Binding-site contacts:
Ligand atom C4 contacts residue TYR190 of chain 17.A at 3.6 Å (hydrophobic).
Ligand atom N2 contacts residue LEU100 of chain 17.A at 3.8 Å.
Ligand atom CM3 contacts residue ASN212 of chain 17.A at 3.6 Å.
Ligand atom O1B contacts residue ILE98 of chain 17.A at 3.1 Å.
Ligand atom F3 contacts residue TYR144 of chain 17.A at 3.1 Å.
Ligand atom F1 contacts residue LEU217 of chain 17.A at 3.3 Å.
Ligand atom F3 contacts residue ALA166 of chain 17.A at 3.2 Å.
Ligand atom C5B contacts residue TYR144 of chain 17.A at 3.7 Å (hydrophobic).
Ligand atom F1 contacts residue MET124 of chain 17.A at 3.5 Å.
Ligand atom O1A contacts residue TYR144 of chain 17.A at 3.3 Å.
Ligand atom F2 contacts residue VAL168 of chain 17.A at 2.9 Å.
Ligand atom C3A contacts residue PHE179 of chain 17.A at 3.4 Å (hydrophobic).
Ligand atom CM2 contacts residue ILE122 of chain 17.A at 3.5 Å (hydrophobic).
Ligand atom F3 contacts residue TYR142 of chain 17.A at 2.6 Å.
Ligand atom N3A contacts residue LEU217 of chain 17.A at 3.6 Å.
Ligand atom O1 contacts residue LEU100 of chain 17.A at 3.7 Å.
Ligand atom N3A contacts residue PHE179 of chain 17.A at 3.2 Å.
Ligand atom F1 contacts residue TYR142 of chain 17.A at 3.3 Å.
Ligand atom C6B contacts residue LEU181 of chain 17.A at 3.5 Å (hydrophobic).
Ligand atom C1B contacts residue ILE98 of chain 17.A at 3.7 Å (hydrophobic).
Ligand atom C3 contacts residue LEU100 of chain 17.A at 3.6 Å (hydrophobic).
Ligand atom F2 contacts residue TYR142 of chain 17.A at 3.6 Å.
Ligand atom F3 contacts residue MET143 of chain 17.A at 3.3 Å.
Ligand atom CM6 contacts residue TYR144 of chain 17.A at 3.6 Å (hydrophobic).
Ligand atom C4B contacts residue LEU181 of chain 17.A at 3.8 Å (hydrophobic).
Ligand atom C2A contacts residue TYR144 of chain 17.A at 3.6 Å (hydrophobic).
Ligand atom CM6 contacts residue MET214 of chain 17.A at 3.4 Å (hydrophobic).
Ligand atom CM6 contacts residue LEU184 of chain 17.A at 3.4 Å (hydrophobic).
Ligand atom CM4 contacts residue TYR142 of chain 17.A at 3.5 Å (hydrophobic).
Ligand atom C1C contacts residue MET214 of chain 17.A at 3.5 Å (hydrophobic).
Ligand atom O1 contacts residue MET214 of chain 17.A at 3.3 Å.
Ligand atom C1B contacts residue LEU181 of chain 17.A at 3.8 Å (hydrophobic).
Ligand atom CM3 contacts residue TYR190 of chain 17.A at 3.7 Å (hydrophobic).
Ligand atom C4 contacts residue LEU100 of chain 17.A at 3.7 Å (hydrophobic).
Ligand atom C2A contacts residue PHE179 of chain 17.A at 3.5 Å (hydrophobic).
Ligand atom C5B contacts residue LEU181 of chain 17.A at 3.5 Å (hydrophobic).
Ligand atom N1A contacts residue PHE179 of chain 17.A at 3.6 Å.
Ligand atom F2 contacts residue PHE179 of chain 17.A at 3.6 Å.
Ligand atom C3A contacts residue TYR144 of chain 17.A at 3.7 Å (hydrophobic).
Ligand atom N1A contacts residue TYR144 of chain 17.A at 3.3 Å.

Sequence of chain 17.C:
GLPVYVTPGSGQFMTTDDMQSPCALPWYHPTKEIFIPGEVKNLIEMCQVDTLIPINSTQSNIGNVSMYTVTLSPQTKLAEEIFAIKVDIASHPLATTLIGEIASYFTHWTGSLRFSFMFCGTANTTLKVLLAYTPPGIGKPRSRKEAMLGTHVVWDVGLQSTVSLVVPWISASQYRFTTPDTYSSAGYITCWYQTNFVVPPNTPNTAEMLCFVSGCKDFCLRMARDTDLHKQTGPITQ

A small-molecule ligand and the protein it binds are described below.
Small molecule (SMILES): Cc1cc(CCCOc2c(C)cc(-c3noc(C(F)(F)F)n3)cc2C)on1

Sequence of chain 17.A:
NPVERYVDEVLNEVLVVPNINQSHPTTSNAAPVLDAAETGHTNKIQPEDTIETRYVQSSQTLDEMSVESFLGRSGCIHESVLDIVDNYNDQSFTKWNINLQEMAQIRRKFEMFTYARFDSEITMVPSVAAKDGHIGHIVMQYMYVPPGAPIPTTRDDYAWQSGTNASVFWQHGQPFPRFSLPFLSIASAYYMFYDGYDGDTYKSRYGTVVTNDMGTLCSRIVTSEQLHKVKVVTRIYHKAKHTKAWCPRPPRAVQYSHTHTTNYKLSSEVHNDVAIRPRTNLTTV